Binding-site contacts:
Ligand atom C6 contacts residue PHE186 of chain 1.C at 3.6 Å (hydrophobic).
Ligand atom O contacts residue TYR133 of chain 1.C at 3.2 Å (h-bond).
Ligand atom O contacts residue ASN199 of chain 1.C at 3.8 Å.
Ligand atom N contacts residue GLU191 of chain 1.C at 2.8 Å (salt-bridge).
Ligand atom C contacts residue GLU191 of chain 1.C at 3.5 Å.
Ligand atom C2 contacts residue TYR178 of chain 1.C at 3.7 Å (hydrophobic).
Ligand atom N contacts residue EDO1 of chain 1.HA at 4.0 Å.
Ligand atom N contacts residue HIS189 of chain 1.C at 3.9 Å.
Ligand atom C5 contacts residue ASN199 of chain 1.C at 3.9 Å.
Ligand atom C4 contacts residue HIS277 of chain 1.C at 3.6 Å.
Ligand atom O1 contacts residue TYR178 of chain 1.C at 3.7 Å.
Ligand atom N1 contacts residue EDO1 of chain 1.HA at 3.6 Å.
Ligand atom N2 contacts residue HIS277 of chain 1.C at 3.4 Å (h-bond).
Ligand atom C contacts residue HIS189 of chain 1.C at 3.5 Å.
Ligand atom N1 contacts residue ZN1 of chain 1.EA at 2.2 Å.
Ligand atom C5 contacts residue PHE186 of chain 1.C at 3.5 Å (hydrophobic).
Ligand atom C8 contacts residue PHE186 of chain 1.C at 3.5 Å (hydrophobic).
Ligand atom N1 contacts residue HIS189 of chain 1.C at 2.9 Å (h-bond).
Ligand atom O1 contacts residue PHE186 of chain 1.C at 3.7 Å.
Ligand atom S contacts residue LYS242 of chain 1.C at 3.7 Å.
Ligand atom N contacts residue ZN1 of chain 1.EA at 3.8 Å.
Ligand atom C4 contacts residue PHE186 of chain 1.C at 3.6 Å (hydrophobic).
Ligand atom C4 contacts residue TRP209 of chain 1.C at 3.6 Å (hydrophobic).
Ligand atom C1 contacts residue ZN1 of chain 1.EA at 3.0 Å.
Ligand atom C5 contacts residue TRP209 of chain 1.C at 3.7 Å (hydrophobic).
Ligand atom N2 contacts residue HIS189 of chain 1.C at 3.2 Å (h-bond).
Ligand atom O contacts residue PHE186 of chain 1.C at 3.7 Å.
Ligand atom C8 contacts residue TYR133 of chain 1.C at 3.3 Å (hydrophobic).
Ligand atom O1 contacts residue TYR133 of chain 1.C at 2.6 Å (h-bond).
Ligand atom C contacts residue ZN1 of chain 1.EA at 3.3 Å.
Ligand atom C3 contacts residue ZN1 of chain 1.EA at 3.0 Å.
Ligand atom C7 contacts residue PHE186 of chain 1.C at 3.9 Å (hydrophobic).
Ligand atom C contacts residue EDO1 of chain 1.HA at 3.9 Å.
Ligand atom C3 contacts residue HIS189 of chain 1.C at 3.5 Å.
Ligand atom C8 contacts residue LYS207 of chain 1.C at 4.0 Å.
Ligand atom C4 contacts residue ZN1 of chain 1.EA at 3.2 Å.
Ligand atom O contacts residue LYS207 of chain 1.C at 2.8 Å (salt-bridge).
Ligand atom N2 contacts residue ZN1 of chain 1.EA at 2.2 Å.
Ligand atom N1 contacts residue GLU191 of chain 1.C at 3.3 Å (salt-bridge).
Ligand atom C1 contacts residue HIS189 of chain 1.C at 3.2 Å.

Sequence of chain 1.C:
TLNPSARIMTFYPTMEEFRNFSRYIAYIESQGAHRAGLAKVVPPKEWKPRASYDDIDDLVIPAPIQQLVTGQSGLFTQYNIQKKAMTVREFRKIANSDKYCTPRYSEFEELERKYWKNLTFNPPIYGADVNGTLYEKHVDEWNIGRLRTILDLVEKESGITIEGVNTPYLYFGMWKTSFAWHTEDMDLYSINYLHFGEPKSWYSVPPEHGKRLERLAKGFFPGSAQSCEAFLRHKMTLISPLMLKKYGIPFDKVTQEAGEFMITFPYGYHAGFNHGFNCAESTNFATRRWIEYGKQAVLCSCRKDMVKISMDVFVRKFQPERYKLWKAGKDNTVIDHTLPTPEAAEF

A small-molecule ligand and the protein it binds are described below.
Small molecule (SMILES): Nc1nc(-c2cc(C(=O)O)ccn2)cs1